Sequence of chain 3.A:
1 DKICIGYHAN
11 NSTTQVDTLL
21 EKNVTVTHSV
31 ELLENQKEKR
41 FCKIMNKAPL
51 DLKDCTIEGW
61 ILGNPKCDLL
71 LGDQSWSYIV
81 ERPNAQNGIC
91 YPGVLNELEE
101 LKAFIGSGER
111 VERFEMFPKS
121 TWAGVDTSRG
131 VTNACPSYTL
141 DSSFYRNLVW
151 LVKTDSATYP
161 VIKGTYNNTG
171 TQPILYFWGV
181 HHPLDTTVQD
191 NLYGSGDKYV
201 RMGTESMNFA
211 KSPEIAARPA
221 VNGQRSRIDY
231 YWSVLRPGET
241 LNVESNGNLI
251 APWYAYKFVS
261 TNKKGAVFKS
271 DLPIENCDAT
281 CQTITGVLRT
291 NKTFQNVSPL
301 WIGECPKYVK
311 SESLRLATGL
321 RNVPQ

A small-molecule ligand and the protein it binds are described below.
Small molecule (SMILES): CC(=O)N[C@H]1[C@H]([C@H](O)[C@H](O)CO)O[C@@](OC[C@H]2O[C@@H](O)[C@H](O)[C@@H](O)[C@H]2O)(C(=O)O)C[C@@H]1O

Binding-site contacts:
Ligand atom C4 contacts residue VAL131 of chain 3.A at 3.8 Å (hydrophobic).
Ligand atom O8 contacts residue TRP150 of chain 3.A at 3.9 Å.
Ligand atom O1A contacts residue THR132 of chain 3.A at 2.5 Å (h-bond).
Ligand atom C4 contacts residue ASN133 of chain 3.A at 3.5 Å.
Ligand atom C5 contacts residue VAL131 of chain 3.A at 3.8 Å (hydrophobic).
Ligand atom C11 contacts residue TRP150 of chain 3.A at 4.0 Å (hydrophobic).
Ligand atom C9 contacts residue TRP150 of chain 3.A at 4.0 Å (hydrophobic).
Ligand atom C10 contacts residue TRP150 of chain 3.A at 4.0 Å (hydrophobic).
Ligand atom C8 contacts residue TYR91 of chain 3.A at 4.0 Å (hydrophobic).
Ligand atom C9 contacts residue SER226 of chain 3.A at 4.1 Å.
Ligand atom C7 contacts residue TRP150 of chain 3.A at 3.8 Å (hydrophobic).
Ligand atom O9 contacts residue TYR91 of chain 3.A at 3.5 Å (h-bond).
Ligand atom O9 contacts residue SER226 of chain 3.A at 2.8 Å (h-bond).
Ligand atom O1B contacts residue THR132 of chain 3.A at 3.6 Å (h-bond).
Ligand atom O6 contacts residue ASN133 of chain 3.A at 3.6 Å.
Ligand atom O1A contacts residue GLN224 of chain 3.A at 3.8 Å.
Ligand atom O8 contacts residue GLN224 of chain 3.A at 3.0 Å (h-bond).
Ligand atom C9 contacts residue HIS181 of chain 3.A at 3.9 Å.
Ligand atom C9 contacts residue VAL188 of chain 3.A at 4.0 Å (hydrophobic).
Ligand atom O3 contacts residue GLY223 of chain 3.A at 3.2 Å (h-bond).
Ligand atom C1 contacts residue THR132 of chain 3.A at 3.4 Å.
Ligand atom O4 contacts residue ASN133 of chain 3.A at 3.9 Å.
Ligand atom C3 contacts residue GLY223 of chain 3.A at 3.8 Å.
Ligand atom C4 contacts residue GLY223 of chain 3.A at 3.9 Å.
Ligand atom O10 contacts residue LEU192 of chain 3.A at 3.8 Å.
Ligand atom C11 contacts residue VAL131 of chain 3.A at 3.5 Å (hydrophobic).
Ligand atom O1A contacts residue ASN133 of chain 3.A at 3.8 Å.
Ligand atom O8 contacts residue TYR91 of chain 3.A at 3.2 Å (h-bond).
Ligand atom N5 contacts residue VAL131 of chain 3.A at 2.8 Å (h-bond).
Ligand atom C1 contacts residue ASN133 of chain 3.A at 3.6 Å.
Ligand atom C11 contacts residue GLY130 of chain 3.A at 4.0 Å.
Ligand atom O9 contacts residue HIS181 of chain 3.A at 4.0 Å.
Ligand atom O4 contacts residue GLY223 of chain 3.A at 2.9 Å (h-bond).
Ligand atom C11 contacts residue ARG129 of chain 3.A at 3.2 Å.
Ligand atom C2 contacts residue GLY223 of chain 3.A at 3.6 Å.
Ligand atom O9 contacts residue VAL188 of chain 3.A at 3.9 Å.
Ligand atom O4 contacts residue GLN224 of chain 3.A at 3.0 Å (h-bond).
Ligand atom C9 contacts residue TYR91 of chain 3.A at 3.6 Å (hydrophobic).
Ligand atom C10 contacts residue VAL131 of chain 3.A at 3.6 Å (hydrophobic).
Ligand atom O1B contacts residue ASN133 of chain 3.A at 2.6 Å (h-bond).